Sequence of chain 1.C:
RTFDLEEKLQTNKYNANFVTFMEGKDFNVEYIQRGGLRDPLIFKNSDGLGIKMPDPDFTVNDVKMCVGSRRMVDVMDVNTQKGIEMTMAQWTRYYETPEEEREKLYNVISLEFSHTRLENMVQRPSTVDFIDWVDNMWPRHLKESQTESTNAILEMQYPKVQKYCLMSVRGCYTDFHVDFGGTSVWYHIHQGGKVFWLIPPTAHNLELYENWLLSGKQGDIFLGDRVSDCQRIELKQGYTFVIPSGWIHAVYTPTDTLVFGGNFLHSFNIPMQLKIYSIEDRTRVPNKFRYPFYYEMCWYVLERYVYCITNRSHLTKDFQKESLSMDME

A protein and the small-molecule ligand that binds it are described below.
Small molecule (SMILES): CC(C)[C@H](NC(=O)CNC(=O)CNC(=O)[C@@H](NC(=O)[C@H](C)N)[C@@H](C)O)C(=O)N[C@@H](CCCC[N+](C)(C)C)C(=O)N[C@@H](CCCCN)C(=O)N1CCC[C@H]1C(=O)N[C@H](C=O)CC1=NC=NC1

Binding-site contacts:
Ligand atom C contacts residue ASN151 of chain 1.C at 3.5 Å.
Ligand atom N contacts residue LYS288 of chain 1.C at 2.9 Å (salt-bridge).
Ligand atom NZ contacts residue ASN263 of chain 1.C at 3.5 Å (h-bond).
Ligand atom CM3 contacts residue OGA1 of chain 1.I at 3.3 Å.
Ligand atom O contacts residue ILE109 of chain 1.C at 3.4 Å.
Ligand atom CG2 contacts residue LYS288 of chain 1.C at 3.3 Å.
Ligand atom CM3 contacts residue VAL185 of chain 1.C at 3.5 Å (hydrophobic).
Ligand atom CB contacts residue ASN151 of chain 1.C at 3.5 Å.
Ligand atom CM3 contacts residue ASN263 of chain 1.C at 3.4 Å.
Ligand atom CD contacts residue ILE109 of chain 1.C at 3.5 Å (hydrophobic).
Ligand atom CA contacts residue LYS288 of chain 1.C at 3.4 Å.
Ligand atom CM3 contacts residue ASP179 of chain 1.C at 3.5 Å.
Ligand atom CM1 contacts residue OGA1 of chain 1.I at 3.4 Å.
Ligand atom O contacts residue PHE289 of chain 1.C at 3.2 Å.
Ligand atom CB contacts residue ASP175 of chain 1.C at 3.5 Å.
Ligand atom CD contacts residue THR174 of chain 1.C at 3.5 Å.
Ligand atom N contacts residue ASN151 of chain 1.C at 3.0 Å (h-bond).
Ligand atom O contacts residue ALA152 of chain 1.C at 3.3 Å.
Ligand atom O contacts residue TYR164 of chain 1.C at 2.7 Å (h-bond).
Ligand atom CG contacts residue GLN81 of chain 1.C at 3.2 Å.
Ligand atom O contacts residue GLN218 of chain 1.C at 3.2 Å (h-bond).
Ligand atom N contacts residue LYS288 of chain 1.C at 3.2 Å (salt-bridge).
Ligand atom N contacts residue ARG290 of chain 1.C at 3.1 Å (salt-bridge).
Ligand atom N contacts residue SER110 of chain 1.C at 2.9 Å (h-bond).
Ligand atom CA contacts residue SER110 of chain 1.C at 3.5 Å.
Ligand atom CA contacts residue ARG290 of chain 1.C at 3.5 Å.
Ligand atom CM2 contacts residue TYR164 of chain 1.C at 3.5 Å (hydrophobic).
Ligand atom CE contacts residue ASN263 of chain 1.C at 3.2 Å.
Ligand atom CA contacts residue LYS288 of chain 1.C at 3.5 Å.
Ligand atom O contacts residue ASN151 of chain 1.C at 2.9 Å (h-bond).
Ligand atom CE contacts residue ASP179 of chain 1.C at 3.5 Å.
Ligand atom CB contacts residue LYS288 of chain 1.C at 3.3 Å.
Ligand atom CG contacts residue THR174 of chain 1.C at 3.3 Å.
Ligand atom CE1 contacts residue THR283 of chain 1.C at 3.0 Å.
Ligand atom O contacts residue ILE153 of chain 1.C at 2.8 Å (h-bond).
Ligand atom O contacts residue LYS288 of chain 1.C at 3.3 Å.
Ligand atom NZ contacts residue GLN81 of chain 1.C at 2.8 Å (h-bond).
Ligand atom C contacts residue LYS288 of chain 1.C at 3.5 Å.
Ligand atom CA contacts residue ASN151 of chain 1.C at 3.2 Å.
Ligand atom CM2 contacts residue ASN263 of chain 1.C at 3.4 Å.